Binding-site contacts:
Ligand atom C8 contacts residue PRO163 of chain 2.A at 3.5 Å (hydrophobic).
Ligand atom O7 contacts residue PRO163 of chain 2.A at 3.5 Å.
Ligand atom O5 contacts residue ASN121 of chain 2.A at 2.5 Å (h-bond).
Ligand atom N2 contacts residue TYR186 of chain 2.A at 4.4 Å.
Ligand atom C7 contacts residue PRO163 of chain 2.A at 4.3 Å (hydrophobic).
Ligand atom N2 contacts residue PRO163 of chain 2.A at 4.1 Å.
Ligand atom N2 contacts residue ASN121 of chain 2.A at 2.9 Å (h-bond).
Ligand atom C2 contacts residue ASN121 of chain 2.A at 2.5 Å.
Ligand atom C7 contacts residue TYR186 of chain 2.A at 3.6 Å (hydrophobic).
Ligand atom C7 contacts residue ASN121 of chain 2.A at 3.4 Å.
Ligand atom C1 contacts residue ASN121 of chain 2.A at 1.4 Å.
Ligand atom C8 contacts residue TYR186 of chain 2.A at 3.6 Å (hydrophobic).
Ligand atom C8 contacts residue ASN121 of chain 2.A at 4.5 Å.
Ligand atom C4 contacts residue ASN121 of chain 2.A at 4.3 Å.
Ligand atom C3 contacts residue ASN121 of chain 2.A at 3.9 Å.
Ligand atom C5 contacts residue ASN121 of chain 2.A at 3.8 Å.
Ligand atom O7 contacts residue TYR186 of chain 2.A at 3.3 Å (h-bond).
Ligand atom O7 contacts residue ASN121 of chain 2.A at 3.6 Å (h-bond).

A small-molecule ligand and the protein it binds are described below.
Small molecule (SMILES): CC(=O)N[C@H]1[C@H](O[C@H]2[C@H](O)[C@@H](NC(C)=O)CO[C@@H]2CO)O[C@H](CO)[C@@H](O)[C@@H]1O

Sequence of chain 2.A:
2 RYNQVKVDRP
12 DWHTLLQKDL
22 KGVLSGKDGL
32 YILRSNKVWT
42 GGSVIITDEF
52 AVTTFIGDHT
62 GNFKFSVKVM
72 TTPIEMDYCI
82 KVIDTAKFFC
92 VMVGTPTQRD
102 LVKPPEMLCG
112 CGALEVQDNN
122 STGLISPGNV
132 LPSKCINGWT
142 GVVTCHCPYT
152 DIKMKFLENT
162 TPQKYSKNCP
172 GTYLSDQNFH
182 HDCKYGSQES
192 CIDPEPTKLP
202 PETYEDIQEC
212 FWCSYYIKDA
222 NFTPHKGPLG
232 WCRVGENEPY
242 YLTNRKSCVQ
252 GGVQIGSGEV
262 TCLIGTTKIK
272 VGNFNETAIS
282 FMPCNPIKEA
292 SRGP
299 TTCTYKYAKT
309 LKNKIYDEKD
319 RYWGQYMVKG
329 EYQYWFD